Sequence of chain 1.U:
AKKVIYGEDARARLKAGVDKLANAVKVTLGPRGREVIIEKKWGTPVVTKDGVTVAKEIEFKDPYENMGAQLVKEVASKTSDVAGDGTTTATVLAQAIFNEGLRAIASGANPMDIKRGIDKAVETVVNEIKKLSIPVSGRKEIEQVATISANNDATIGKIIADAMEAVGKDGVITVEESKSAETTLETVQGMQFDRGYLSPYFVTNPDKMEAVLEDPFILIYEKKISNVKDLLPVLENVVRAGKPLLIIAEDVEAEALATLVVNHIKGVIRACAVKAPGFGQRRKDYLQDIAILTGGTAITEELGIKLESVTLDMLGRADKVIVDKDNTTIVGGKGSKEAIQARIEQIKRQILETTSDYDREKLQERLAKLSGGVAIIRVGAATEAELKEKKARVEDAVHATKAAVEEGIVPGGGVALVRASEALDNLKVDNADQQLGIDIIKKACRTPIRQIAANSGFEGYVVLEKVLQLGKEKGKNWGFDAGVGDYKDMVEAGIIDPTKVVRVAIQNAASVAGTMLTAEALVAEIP

The small molecule below binds the protein below.
Small molecule (SMILES): Nc1ncnc2c1ncn2[C@@H]1O[C@H](CO[P](=O)(O)O[P](=O)(O)NP(=O)(O)O)[C@@H](O)[C@H]1O

Binding-site contacts:
Ligand atom O1A contacts residue GLY31 of chain 1.U at 3.6 Å (h-bond).
Ligand atom C2' contacts residue GLY414 of chain 1.U at 3.6 Å.
Ligand atom O3G contacts residue ASP86 of chain 1.U at 2.8 Å (salt-bridge).
Ligand atom O2G contacts residue ASP51 of chain 1.U at 3.3 Å.
Ligand atom C8 contacts residue ILE149 of chain 1.U at 3.6 Å (hydrophobic).
Ligand atom O2G contacts residue THR89 of chain 1.U at 3.6 Å (h-bond).
Ligand atom N1 contacts residue ALA483 of chain 1.U at 3.2 Å (h-bond).
Ligand atom C3' contacts residue ASP498 of chain 1.U at 3.5 Å.
Ligand atom O3' contacts residue ASP498 of chain 1.U at 3.4 Å (salt-bridge).
Ligand atom PA contacts residue MG1 of chain 1.BB at 3.5 Å.
Ligand atom C2 contacts residue ALA483 of chain 1.U at 3.5 Å (hydrophobic).
Ligand atom O2A contacts residue MG1 of chain 1.BB at 2.1 Å.
Ligand atom O1A contacts residue THR29 of chain 1.U at 3.0 Å (h-bond).
Ligand atom N1 contacts residue ASP482 of chain 1.U at 3.3 Å (salt-bridge).
Ligand atom C6 contacts residue PRO32 of chain 1.U at 3.5 Å (hydrophobic).
Ligand atom O2B contacts residue THR90 of chain 1.U at 2.7 Å (h-bond).
Ligand atom O1G contacts residue THR88 of chain 1.U at 2.8 Å (h-bond).
Ligand atom PG contacts residue MG1 of chain 1.BB at 3.5 Å.
Ligand atom C2' contacts residue ASP498 of chain 1.U at 3.4 Å.
Ligand atom N6 contacts residue ASP482 of chain 1.U at 3.3 Å (salt-bridge).
Ligand atom O2B contacts residue THR89 of chain 1.U at 3.2 Å (h-bond).
Ligand atom O3G contacts residue ASP397 of chain 1.U at 2.9 Å (salt-bridge).
Ligand atom O3A contacts residue LEU30 of chain 1.U at 3.4 Å.
Ligand atom O2G contacts residue LYS50 of chain 1.U at 3.3 Å (salt-bridge).
Ligand atom N3 contacts residue GLY414 of chain 1.U at 3.4 Å.
Ligand atom O1G contacts residue GLY87 of chain 1.U at 3.5 Å (h-bond).
Ligand atom O2B contacts residue GLY87 of chain 1.U at 3.2 Å.
Ligand atom O1B contacts residue MG1 of chain 1.BB at 2.4 Å.
Ligand atom PB contacts residue MG1 of chain 1.BB at 3.5 Å.
Ligand atom O2' contacts residue ASP498 of chain 1.U at 2.7 Å (salt-bridge).
Ligand atom O1A contacts residue LYS50 of chain 1.U at 3.2 Å (salt-bridge).
Ligand atom O3G contacts residue MG1 of chain 1.BB at 2.2 Å.
Ligand atom PB contacts residue GLY87 of chain 1.U at 3.6 Å.
Ligand atom N3B contacts residue THR89 of chain 1.U at 3.0 Å (h-bond).
Ligand atom O1G contacts residue ASP51 of chain 1.U at 3.6 Å.
Ligand atom O2' contacts residue GLY414 of chain 1.U at 2.4 Å (h-bond).
Ligand atom O2' contacts residue GLY413 of chain 1.U at 3.3 Å.
Ligand atom O2G contacts residue GLY52 of chain 1.U at 2.9 Å (h-bond).
Ligand atom O1B contacts residue GLY87 of chain 1.U at 3.1 Å (h-bond).
Ligand atom O1B contacts residue ASP86 of chain 1.U at 3.4 Å (salt-bridge).